Binding-site contacts:
Ligand atom NAD contacts residue TYR267 of chain 1.B at 3.5 Å (h-bond).
Ligand atom CAJ contacts residue THR80 of chain 1.B at 3.9 Å.
Ligand atom OAB contacts residue SER174 of chain 1.B at 3.9 Å.
Ligand atom NAD contacts residue ASP83 of chain 1.B at 3.0 Å (salt-bridge).
Ligand atom OAC contacts residue PHE241 of chain 1.B at 3.9 Å.
Ligand atom CAG contacts residue ASP83 of chain 1.B at 3.5 Å.
Ligand atom CAK contacts residue PHE240 of chain 1.B at 3.6 Å (hydrophobic).
Ligand atom CAI contacts residue TRP79 of chain 1.B at 3.8 Å (hydrophobic).
Ligand atom CAM contacts residue PHE241 of chain 1.B at 3.8 Å (hydrophobic).
Ligand atom CAJ contacts residue ASP83 of chain 1.B at 3.3 Å.
Ligand atom CAO contacts residue SER177 of chain 1.B at 3.8 Å.
Ligand atom CAN contacts residue VAL84 of chain 1.B at 3.6 Å (hydrophobic).
Ligand atom OAC contacts residue SER173 of chain 1.B at 3.2 Å (h-bond).
Ligand atom OAC contacts residue SER177 of chain 1.B at 2.9 Å (h-bond).
Ligand atom CAG contacts residue ASN263 of chain 1.B at 3.6 Å.
Ligand atom CAH contacts residue VAL84 of chain 1.B at 3.9 Å (hydrophobic).
Ligand atom OAC contacts residue SER174 of chain 1.B at 3.9 Å.
Ligand atom CAI contacts residue TYR267 of chain 1.B at 3.7 Å (hydrophobic).
Ligand atom CAO contacts residue VAL84 of chain 1.B at 3.9 Å (hydrophobic).
Ligand atom OAB contacts residue ASN244 of chain 1.B at 2.8 Å (h-bond).
Ligand atom CAF contacts residue ASN263 of chain 1.B at 3.6 Å.
Ligand atom CAK contacts residue PHE163 of chain 1.B at 3.9 Å (hydrophobic).
Ligand atom CAJ contacts residue TRP79 of chain 1.B at 3.9 Å (hydrophobic).
Ligand atom OAA contacts residue ASP83 of chain 1.B at 2.6 Å (salt-bridge).
Ligand atom CAE contacts residue ASN263 of chain 1.B at 3.5 Å.
Ligand atom NAD contacts residue ASN263 of chain 1.B at 2.8 Å (h-bond).
Ligand atom CAE contacts residue ASP83 of chain 1.B at 3.5 Å.
Ligand atom OAB contacts residue SER173 of chain 1.B at 3.0 Å (h-bond).
Ligand atom CAH contacts residue PHE240 of chain 1.B at 3.8 Å (hydrophobic).
Ligand atom CAN contacts residue SER177 of chain 1.B at 3.8 Å.
Ligand atom CAM contacts residue ASN244 of chain 1.B at 3.8 Å.
Ligand atom CAO contacts residue PHE241 of chain 1.B at 3.7 Å (hydrophobic).
Ligand atom OAA contacts residue ASN263 of chain 1.B at 3.6 Å (h-bond).
Ligand atom CAI contacts residue ASP83 of chain 1.B at 3.9 Å.
Ligand atom CAI contacts residue ASN263 of chain 1.B at 3.5 Å.
Ligand atom CAN contacts residue PHE241 of chain 1.B at 3.9 Å (hydrophobic).
Ligand atom CAL contacts residue VAL84 of chain 1.B at 3.6 Å (hydrophobic).
Ligand atom CAF contacts residue ASP83 of chain 1.B at 3.5 Å.
Ligand atom CAM contacts residue SER173 of chain 1.B at 3.9 Å.
Ligand atom CAE contacts residue PHE240 of chain 1.B at 3.4 Å (hydrophobic).

A small-molecule ligand and the protein it binds are described below.
Small molecule (SMILES): CC(C)NC[C@H](O)c1ccc(O)c(O)c1

Sequence of chain 1.B:
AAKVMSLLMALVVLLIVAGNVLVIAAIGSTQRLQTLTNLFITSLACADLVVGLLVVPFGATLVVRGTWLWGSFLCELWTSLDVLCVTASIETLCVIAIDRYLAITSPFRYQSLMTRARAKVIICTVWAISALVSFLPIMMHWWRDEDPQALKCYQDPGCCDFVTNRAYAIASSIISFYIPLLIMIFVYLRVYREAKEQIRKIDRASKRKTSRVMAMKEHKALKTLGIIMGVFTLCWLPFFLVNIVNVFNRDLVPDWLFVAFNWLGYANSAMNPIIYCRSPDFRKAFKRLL